Sequence of chain 1.B:
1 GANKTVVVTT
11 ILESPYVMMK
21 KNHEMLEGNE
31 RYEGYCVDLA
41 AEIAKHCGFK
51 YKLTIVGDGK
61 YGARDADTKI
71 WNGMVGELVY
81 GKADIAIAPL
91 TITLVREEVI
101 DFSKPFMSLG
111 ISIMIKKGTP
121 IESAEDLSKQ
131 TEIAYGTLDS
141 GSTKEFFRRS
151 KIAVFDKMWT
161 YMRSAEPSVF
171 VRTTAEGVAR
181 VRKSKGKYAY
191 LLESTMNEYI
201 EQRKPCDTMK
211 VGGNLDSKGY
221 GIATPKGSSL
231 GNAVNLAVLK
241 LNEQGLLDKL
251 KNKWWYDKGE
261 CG

The protein below binds the small molecule below.
Small molecule (SMILES): N[C@@H](CCC(=O)O)C(=O)O

Binding-site contacts:
Ligand atom OE2 contacts residue THR143 of chain 1.B at 3.1 Å (h-bond).
Ligand atom OXT contacts residue SER142 of chain 1.B at 2.8 Å (h-bond).
Ligand atom OE2 contacts residue SER142 of chain 1.B at 3.3 Å (h-bond).
Ligand atom CB contacts residue LEU138 of chain 1.B at 4.1 Å (hydrophobic).
Ligand atom CA contacts residue TYR61 of chain 1.B at 4.0 Å (hydrophobic).
Ligand atom CA contacts residue GLU193 of chain 1.B at 3.4 Å.
Ligand atom OE1 contacts residue GLU193 of chain 1.B at 3.7 Å.
Ligand atom N contacts residue TYR61 of chain 1.B at 4.1 Å.
Ligand atom CG contacts residue TYR61 of chain 1.B at 4.1 Å (hydrophobic).
Ligand atom CD contacts residue THR143 of chain 1.B at 3.3 Å.
Ligand atom CB contacts residue GLU193 of chain 1.B at 4.0 Å.
Ligand atom N contacts residue PRO89 of chain 1.B at 2.9 Å (h-bond).
Ligand atom O contacts residue SER142 of chain 1.B at 4.0 Å.
Ligand atom OE1 contacts residue THR143 of chain 1.B at 2.6 Å (h-bond).
Ligand atom CG contacts residue GLU193 of chain 1.B at 3.5 Å.
Ligand atom N contacts residue SER142 of chain 1.B at 4.1 Å.
Ligand atom CD contacts residue GLU193 of chain 1.B at 3.9 Å.
Ligand atom O contacts residue THR91 of chain 1.B at 2.9 Å (h-bond).
Ligand atom CA contacts residue PRO89 of chain 1.B at 4.0 Å (hydrophobic).
Ligand atom OXT contacts residue TYR61 of chain 1.B at 3.4 Å.
Ligand atom OE2 contacts residue LEU138 of chain 1.B at 4.2 Å.
Ligand atom N contacts residue THR91 of chain 1.B at 2.9 Å (h-bond).
Ligand atom O contacts residue PRO89 of chain 1.B at 3.7 Å.
Ligand atom C contacts residue THR91 of chain 1.B at 3.6 Å.
Ligand atom N contacts residue GLU193 of chain 1.B at 2.8 Å (salt-bridge).
Ligand atom CA contacts residue SER142 of chain 1.B at 3.4 Å.
Ligand atom O contacts residue TYR61 of chain 1.B at 3.5 Å.
Ligand atom OE2 contacts residue GLY141 of chain 1.B at 3.7 Å.
Ligand atom O contacts residue LEU90 of chain 1.B at 3.5 Å.
Ligand atom OXT contacts residue ARG96 of chain 1.B at 2.8 Å (salt-bridge).
Ligand atom C contacts residue SER142 of chain 1.B at 3.4 Å.
Ligand atom CA contacts residue THR91 of chain 1.B at 3.4 Å.
Ligand atom CB contacts residue TYR61 of chain 1.B at 3.4 Å (hydrophobic).
Ligand atom C contacts residue TYR61 of chain 1.B at 3.7 Å (hydrophobic).
Ligand atom O contacts residue ARG96 of chain 1.B at 2.8 Å (salt-bridge).
Ligand atom CD contacts residue LEU138 of chain 1.B at 4.0 Å (hydrophobic).
Ligand atom CG contacts residue LEU138 of chain 1.B at 3.7 Å (hydrophobic).
Ligand atom C contacts residue ARG96 of chain 1.B at 3.4 Å.
Ligand atom N contacts residue TYR220 of chain 1.B at 3.6 Å.
Ligand atom OXT contacts residue GLY141 of chain 1.B at 3.2 Å.